The small molecule below binds the protein below.
Small molecule (SMILES): COc1cc2c(Nc3ccc(Sc4nccn4C)c(Cl)c3)c(C#N)cnc2cc1OCCCN(C)CCO

Binding-site contacts:
Ligand atom C2 contacts residue LEU27 of chain 1.D at 3.6 Å (hydrophobic).
Ligand atom C29 contacts residue GLU72 of chain 1.D at 3.7 Å.
Ligand atom O11 contacts residue LEU27 of chain 1.D at 3.5 Å.
Ligand atom S25 contacts residue LYS55 of chain 1.D at 3.7 Å.
Ligand atom N7 contacts residue LEU103 of chain 1.D at 3.6 Å.
Ligand atom CL24 contacts residue MET101 of chain 1.D at 3.5 Å.
Ligand atom C28 contacts residue PHE69 of chain 1.D at 3.5 Å (hydrophobic).
Ligand atom C31 contacts residue MET101 of chain 1.D at 3.3 Å (hydrophobic).
Ligand atom C32 contacts residue MET101 of chain 1.D at 3.8 Å (hydrophobic).
Ligand atom N7 contacts residue MET164 of chain 1.D at 3.3 Å.
Ligand atom C15 contacts residue THR105 of chain 1.D at 2.9 Å.
Ligand atom C9 contacts residue MET164 of chain 1.D at 3.6 Å (hydrophobic).
Ligand atom C5 contacts residue MET164 of chain 1.D at 3.4 Å (hydrophobic).
Ligand atom C26 contacts residue PHE69 of chain 1.D at 3.7 Å (hydrophobic).
Ligand atom C23 contacts residue VAL35 of chain 1.D at 3.7 Å (hydrophobic).
Ligand atom C21 contacts residue LYS55 of chain 1.D at 3.8 Å.
Ligand atom C28 contacts residue SER31 of chain 1.D at 3.4 Å.
Ligand atom C3 contacts residue MET104 of chain 1.D at 3.1 Å (hydrophobic).
Ligand atom C10 contacts residue MET164 of chain 1.D at 3.6 Å (hydrophobic).
Ligand atom CL24 contacts residue VAL99 of chain 1.D at 3.3 Å.
Ligand atom C1 contacts residue LEU27 of chain 1.D at 3.8 Å (hydrophobic).
Ligand atom C20 contacts residue LYS55 of chain 1.D at 3.8 Å.
Ligand atom C16 contacts residue LEU27 of chain 1.D at 3.6 Å (hydrophobic).
Ligand atom C8 contacts residue MET104 of chain 1.D at 3.5 Å (hydrophobic).
Ligand atom CL24 contacts residue ALA53 of chain 1.D at 3.6 Å.
Ligand atom N27 contacts residue LYS55 of chain 1.D at 3.0 Å (salt-bridge).
Ligand atom C14 contacts residue THR105 of chain 1.D at 3.5 Å.
Ligand atom C31 contacts residue MET76 of chain 1.D at 3.4 Å (hydrophobic).
Ligand atom C4 contacts residue MET104 of chain 1.D at 3.7 Å (hydrophobic).
Ligand atom N27 contacts residue SER31 of chain 1.D at 3.5 Å (h-bond).
Ligand atom C8 contacts residue MET164 of chain 1.D at 3.5 Å (hydrophobic).
Ligand atom CL24 contacts residue LYS55 of chain 1.D at 3.5 Å.
Ligand atom C4 contacts residue MET164 of chain 1.D at 3.3 Å (hydrophobic).
Ligand atom N33 contacts residue MET101 of chain 1.D at 3.3 Å.
Ligand atom N7 contacts residue MET104 of chain 1.D at 3.0 Å (h-bond).
Ligand atom C8 contacts residue GLU102 of chain 1.D at 3.3 Å.
Ligand atom N27 contacts residue PHE69 of chain 1.D at 3.2 Å.
Ligand atom N33 contacts residue VAL85 of chain 1.D at 3.6 Å.
Ligand atom C23 contacts residue ALA53 of chain 1.D at 3.7 Å (hydrophobic).
Ligand atom C13 contacts residue THR105 of chain 1.D at 3.3 Å.

Sequence of chain 1.D:
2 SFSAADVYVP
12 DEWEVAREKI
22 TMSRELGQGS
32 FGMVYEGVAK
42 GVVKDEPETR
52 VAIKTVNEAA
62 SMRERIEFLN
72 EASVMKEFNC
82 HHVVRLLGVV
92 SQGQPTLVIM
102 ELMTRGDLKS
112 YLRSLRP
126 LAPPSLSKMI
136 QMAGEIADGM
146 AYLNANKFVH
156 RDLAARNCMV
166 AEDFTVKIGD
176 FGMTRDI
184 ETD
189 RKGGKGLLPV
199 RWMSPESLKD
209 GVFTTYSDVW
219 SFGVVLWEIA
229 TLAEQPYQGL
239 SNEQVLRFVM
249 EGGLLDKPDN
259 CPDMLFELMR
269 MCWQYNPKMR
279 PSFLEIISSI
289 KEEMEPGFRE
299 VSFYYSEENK